The small molecule below binds the protein below.
Small molecule (SMILES): CC(C)C[C@H](NC(=O)[C@H](CCCCN)NC(=O)[C@H](CC(C)C)NC(=O)[C@H](CCC(=O)O)NC(=O)[C@@H](NC(=O)[C@@H](N)CS)[C@@H](C)O)C(=O)N[C@@H](CC(N)=O)C(=O)N[C@@H](CC(=O)O)C(=O)N[C@@H](Cc1ccc(O)cc1)C(=O)O

Binding-site contacts:
Ligand atom OH contacts residue ASP116 of chain 1.K at 2.5 Å (salt-bridge).
Ligand atom O contacts residue THR143 of chain 1.K at 2.7 Å (h-bond).
Ligand atom N contacts residue ASN77 of chain 1.K at 2.8 Å (h-bond).
Ligand atom OE2 contacts residue ARG156 of chain 1.K at 2.7 Å (salt-bridge).
Ligand atom OG1 contacts residue GLU63 of chain 1.K at 2.8 Å (salt-bridge).
Ligand atom CB contacts residue TYR99 of chain 1.K at 3.4 Å (hydrophobic).
Ligand atom O contacts residue TYR84 of chain 1.K at 2.8 Å (h-bond).
Ligand atom OXT contacts residue THR80 of chain 1.K at 3.5 Å.
Ligand atom OD1 contacts residue ALA152 of chain 1.K at 3.3 Å.
Ligand atom OE1 contacts residue ARG156 of chain 1.K at 3.0 Å (salt-bridge).
Ligand atom OXT contacts residue LYS146 of chain 1.K at 2.9 Å (salt-bridge).
Ligand atom O contacts residue THR73 of chain 1.K at 3.4 Å.
Ligand atom OXT contacts residue TYR84 of chain 1.K at 3.3 Å (h-bond).
Ligand atom O contacts residue TRP147 of chain 1.K at 2.6 Å (h-bond).
Ligand atom N contacts residue TYR7 of chain 1.K at 2.5 Å (h-bond).
Ligand atom SG contacts residue ARG163 of chain 1.K at 3.1 Å (salt-bridge).
Ligand atom CB contacts residue THR143 of chain 1.K at 3.4 Å.
Ligand atom O contacts residue TYR159 of chain 1.K at 2.6 Å (h-bond).
Ligand atom CB contacts residue TRP147 of chain 1.K at 3.4 Å (hydrophobic).
Ligand atom CG contacts residue ASN77 of chain 1.K at 3.3 Å.
Ligand atom N contacts residue TYR171 of chain 1.K at 2.8 Å (h-bond).
Ligand atom O contacts residue HIS70 of chain 1.K at 3.3 Å.
Ligand atom N contacts residue TYR99 of chain 1.K at 3.0 Å (h-bond).
Ligand atom OD1 contacts residue THR73 of chain 1.K at 3.3 Å.
Ligand atom CD1 contacts residue HIS70 of chain 1.K at 3.4 Å.
Ligand atom C contacts residue TYR84 of chain 1.K at 3.3 Å (hydrophobic).
Ligand atom CG2 contacts residue GLU63 of chain 1.K at 3.4 Å.
Ligand atom N contacts residue GLU63 of chain 1.K at 3.2 Å (salt-bridge).
Ligand atom CD contacts residue ARG156 of chain 1.K at 3.5 Å.
Ligand atom O contacts residue ASN66 of chain 1.K at 3.4 Å (h-bond).
Ligand atom OG1 contacts residue ASN66 of chain 1.K at 3.0 Å (h-bond).
Ligand atom O contacts residue ASN66 of chain 1.K at 3.3 Å.
Ligand atom O contacts residue ASN77 of chain 1.K at 3.4 Å (h-bond).
Ligand atom CB contacts residue GLU63 of chain 1.K at 3.5 Å.
Ligand atom O contacts residue ARG163 of chain 1.K at 2.9 Å (salt-bridge).
Ligand atom CA contacts residue ASN77 of chain 1.K at 3.2 Å.
Ligand atom CB contacts residue TYR171 of chain 1.K at 3.4 Å (hydrophobic).
Ligand atom OD1 contacts residue ARG156 of chain 1.K at 2.9 Å (salt-bridge).
Ligand atom O contacts residue TYR7 of chain 1.K at 3.3 Å.
Ligand atom CD2 contacts residue GLN62 of chain 1.K at 3.4 Å.

Sequence of chain 1.K:
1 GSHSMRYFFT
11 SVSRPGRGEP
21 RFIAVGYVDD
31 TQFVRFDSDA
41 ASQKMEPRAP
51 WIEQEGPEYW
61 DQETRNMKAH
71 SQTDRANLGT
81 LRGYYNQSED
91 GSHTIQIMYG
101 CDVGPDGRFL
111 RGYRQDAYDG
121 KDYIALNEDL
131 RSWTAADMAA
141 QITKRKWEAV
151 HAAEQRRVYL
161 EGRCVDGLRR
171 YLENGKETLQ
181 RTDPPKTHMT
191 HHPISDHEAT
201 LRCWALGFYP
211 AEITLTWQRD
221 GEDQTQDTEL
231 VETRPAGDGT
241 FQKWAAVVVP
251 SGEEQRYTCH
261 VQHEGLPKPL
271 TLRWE